A protein and the small-molecule ligand that binds it are described below.
Small molecule (SMILES): NC(=O)c1cc([N+](=O)[O-])c(NCCCO)cc1NCc1cccnc1

Sequence of chain 1.A:
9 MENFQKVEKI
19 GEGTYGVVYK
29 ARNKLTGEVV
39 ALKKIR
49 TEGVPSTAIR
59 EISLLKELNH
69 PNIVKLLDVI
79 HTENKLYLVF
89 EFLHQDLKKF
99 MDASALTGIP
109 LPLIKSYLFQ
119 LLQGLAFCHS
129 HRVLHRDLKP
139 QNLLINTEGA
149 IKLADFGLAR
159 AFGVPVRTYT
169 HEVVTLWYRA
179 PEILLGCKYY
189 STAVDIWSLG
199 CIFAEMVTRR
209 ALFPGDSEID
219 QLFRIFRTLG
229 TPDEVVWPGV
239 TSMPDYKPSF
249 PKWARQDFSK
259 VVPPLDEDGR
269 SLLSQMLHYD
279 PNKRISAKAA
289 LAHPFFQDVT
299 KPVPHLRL

Binding-site contacts:
Ligand atom C08 contacts residue LEU142 of chain 1.A at 3.8 Å (hydrophobic).
Ligand atom C21 contacts residue ASP94 of chain 1.A at 3.1 Å.
Ligand atom C13 contacts residue LEU91 of chain 1.A at 3.1 Å (hydrophobic).
Ligand atom C13 contacts residue GLN93 of chain 1.A at 3.8 Å.
Ligand atom O22 contacts residue LEU142 of chain 1.A at 4.0 Å.
Ligand atom C07 contacts residue LEU142 of chain 1.A at 3.6 Å (hydrophobic).
Ligand atom O25 contacts residue VAL26 of chain 1.A at 3.4 Å.
Ligand atom C12 contacts residue ALA39 of chain 1.A at 3.5 Å (hydrophobic).
Ligand atom C14 contacts residue LEU91 of chain 1.A at 3.6 Å (hydrophobic).
Ligand atom C10 contacts residue ILE18 of chain 1.A at 3.7 Å (hydrophobic).
Ligand atom O22 contacts residue GLU89 of chain 1.A at 3.9 Å.
Ligand atom C09 contacts residue ILE18 of chain 1.A at 3.6 Å (hydrophobic).
Ligand atom C11 contacts residue VAL26 of chain 1.A at 3.9 Å (hydrophobic).
Ligand atom O22 contacts residue PHE90 of chain 1.A at 3.4 Å.
Ligand atom N01 contacts residue LEU91 of chain 1.A at 2.9 Å (h-bond).
Ligand atom O23 contacts residue ILE18 of chain 1.A at 3.3 Å (h-bond).
Ligand atom N02 contacts residue ALA39 of chain 1.A at 3.3 Å.
Ligand atom O22 contacts residue LEU91 of chain 1.A at 2.9 Å (h-bond).
Ligand atom C12 contacts residue LEU142 of chain 1.A at 3.5 Å (hydrophobic).
Ligand atom C12 contacts residue GLU89 of chain 1.A at 3.9 Å.
Ligand atom C18 contacts residue PHE90 of chain 1.A at 3.7 Å (hydrophobic).
Ligand atom C17 contacts residue HIS92 of chain 1.A at 3.8 Å.
Ligand atom O24 contacts residue VAL26 of chain 1.A at 3.3 Å.
Ligand atom C07 contacts residue ALA39 of chain 1.A at 3.9 Å (hydrophobic).
Ligand atom C06 contacts residue ALA39 of chain 1.A at 3.8 Å (hydrophobic).
Ligand atom C15 contacts residue ASP94 of chain 1.A at 3.7 Å.
Ligand atom O22 contacts residue ALA39 of chain 1.A at 3.8 Å.
Ligand atom O23 contacts residue ASP94 of chain 1.A at 3.8 Å.
Ligand atom C13 contacts residue LEU142 of chain 1.A at 3.9 Å (hydrophobic).
Ligand atom N01 contacts residue LEU142 of chain 1.A at 3.9 Å.
Ligand atom C14 contacts residue HIS92 of chain 1.A at 3.7 Å.
Ligand atom C18 contacts residue HIS92 of chain 1.A at 3.5 Å.
Ligand atom N02 contacts residue GLU89 of chain 1.A at 2.9 Å (salt-bridge).
Ligand atom C15 contacts residue HIS92 of chain 1.A at 4.0 Å.
Ligand atom C19 contacts residue GLN139 of chain 1.A at 4.0 Å.
Ligand atom C18 contacts residue LEU91 of chain 1.A at 3.4 Å (hydrophobic).
Ligand atom N05 contacts residue VAL26 of chain 1.A at 3.6 Å.
Ligand atom N02 contacts residue LEU142 of chain 1.A at 3.5 Å.
Ligand atom N04 contacts residue ILE18 of chain 1.A at 3.7 Å.
Ligand atom C12 contacts residue LEU91 of chain 1.A at 3.9 Å (hydrophobic).